Sequence of chain 2.A:
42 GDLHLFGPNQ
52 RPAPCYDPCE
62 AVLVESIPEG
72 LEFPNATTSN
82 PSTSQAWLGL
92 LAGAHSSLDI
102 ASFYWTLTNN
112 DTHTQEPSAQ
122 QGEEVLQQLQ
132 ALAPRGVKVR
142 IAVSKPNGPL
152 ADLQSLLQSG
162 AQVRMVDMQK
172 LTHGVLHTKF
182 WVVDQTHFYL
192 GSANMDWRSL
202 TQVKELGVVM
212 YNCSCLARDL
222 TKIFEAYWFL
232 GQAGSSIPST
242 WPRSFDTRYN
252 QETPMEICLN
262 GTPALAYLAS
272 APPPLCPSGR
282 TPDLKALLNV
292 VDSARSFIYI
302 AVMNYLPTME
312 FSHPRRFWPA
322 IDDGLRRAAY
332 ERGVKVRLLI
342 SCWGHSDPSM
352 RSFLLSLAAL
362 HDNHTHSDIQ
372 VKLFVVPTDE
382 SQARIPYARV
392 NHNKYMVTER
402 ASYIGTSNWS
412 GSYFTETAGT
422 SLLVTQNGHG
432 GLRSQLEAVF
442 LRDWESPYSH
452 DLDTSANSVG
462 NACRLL

A protein and the small-molecule ligand that binds it are described below.
Small molecule (SMILES): N[C@@H](CS)C(=O)O

Binding-site contacts:
Ligand atom CA contacts residue CYS259 of chain 2.A at 3.6 Å (hydrophobic).
Ligand atom SG contacts residue CYS259 of chain 2.A at 2.0 Å (h-bond).
Ligand atom N contacts residue GLY262 of chain 2.A at 3.2 Å (h-bond).
Ligand atom SG contacts residue GLY262 of chain 2.A at 3.8 Å.
Ligand atom SG contacts residue THR263 of chain 2.A at 3.6 Å.
Ligand atom SG contacts residue PRO264 of chain 2.A at 3.6 Å (h-bond).
Ligand atom N contacts residue CYS259 of chain 2.A at 3.1 Å (h-bond).
Ligand atom OXT contacts residue CYS259 of chain 2.A at 4.4 Å.
Ligand atom CA contacts residue GLY262 of chain 2.A at 4.2 Å.
Ligand atom CB contacts residue CYS259 of chain 2.A at 3.0 Å (hydrophobic).